Binding-site contacts:
Ligand atom C05 contacts residue SER119 of chain 1.A at 3.7 Å.
Ligand atom C32 contacts residue LEU258 of chain 1.A at 3.8 Å (hydrophobic).
Ligand atom C09 contacts residue TRP130 of chain 1.A at 3.5 Å (hydrophobic).
Ligand atom C32 contacts residue LEU71 of chain 1.A at 3.5 Å (hydrophobic).
Ligand atom C32 contacts residue LEU248 of chain 1.A at 3.5 Å (hydrophobic).
Ligand atom C06 contacts residue SER119 of chain 1.A at 3.5 Å.
Ligand atom C04 contacts residue SER122 of chain 1.A at 3.5 Å.
Ligand atom C28 contacts residue ARG118 of chain 1.A at 3.5 Å.
Ligand atom C11 contacts residue LEU74 of chain 1.A at 3.7 Å (hydrophobic).
Ligand atom C37 contacts residue VAL78 of chain 1.A at 3.5 Å (hydrophobic).
Ligand atom C36 contacts residue VAL262 of chain 1.A at 3.8 Å (hydrophobic).
Ligand atom C01 contacts residue ARG118 of chain 1.A at 3.8 Å.
Ligand atom O02 contacts residue TYR38 of chain 1.A at 2.7 Å (h-bond).
Ligand atom C25 contacts residue HIS149 of chain 1.A at 3.5 Å.
Ligand atom O01 contacts residue ARG118 of chain 1.A at 2.8 Å (salt-bridge).
Ligand atom C28 contacts residue TYR38 of chain 1.A at 3.8 Å (hydrophobic).
Ligand atom C24 contacts residue HIS241 of chain 1.A at 3.8 Å.
Ligand atom C04 contacts residue CYS132 of chain 1.A at 3.4 Å (hydrophobic).
Ligand atom C34 contacts residue HIS149 of chain 1.A at 3.5 Å.
Ligand atom C03 contacts residue TYR38 of chain 1.A at 3.5 Å (hydrophobic).
Ligand atom C23 contacts residue HIS149 of chain 1.A at 3.4 Å.
Ligand atom O03 contacts residue HIS149 of chain 1.A at 2.9 Å (h-bond).
Ligand atom C30 contacts residue PHE266 of chain 1.A at 3.8 Å (hydrophobic).
Ligand atom C06 contacts residue TRP130 of chain 1.A at 3.7 Å (hydrophobic).
Ligand atom C33 contacts residue LEU71 of chain 1.A at 3.5 Å (hydrophobic).
Ligand atom C35 contacts residue VAL78 of chain 1.A at 3.6 Å (hydrophobic).
Ligand atom C03 contacts residue TYR42 of chain 1.A at 3.7 Å (hydrophobic).
Ligand atom C07 contacts residue SER119 of chain 1.A at 3.4 Å.
Ligand atom C08 contacts residue TRP130 of chain 1.A at 3.8 Å (hydrophobic).
Ligand atom O03 contacts residue HIS241 of chain 1.A at 2.7 Å (h-bond).
Ligand atom O01 contacts residue SER81 of chain 1.A at 2.7 Å (h-bond).
Ligand atom C33 contacts residue ALA147 of chain 1.A at 3.8 Å (hydrophobic).
Ligand atom O02 contacts residue SER122 of chain 1.A at 2.9 Å (h-bond).
Ligand atom C07 contacts residue TRP130 of chain 1.A at 3.9 Å (hydrophobic).
Ligand atom C18 contacts residue VAL78 of chain 1.A at 3.8 Å (hydrophobic).
Ligand atom O02 contacts residue SER119 of chain 1.A at 3.4 Å.
Ligand atom C24 contacts residue HIS149 of chain 1.A at 3.2 Å.
Ligand atom C01 contacts residue SER81 of chain 1.A at 3.8 Å.
Ligand atom C25 contacts residue HIS241 of chain 1.A at 3.1 Å.
Ligand atom C03 contacts residue SER122 of chain 1.A at 3.6 Å.

Sequence of chain 1.A:
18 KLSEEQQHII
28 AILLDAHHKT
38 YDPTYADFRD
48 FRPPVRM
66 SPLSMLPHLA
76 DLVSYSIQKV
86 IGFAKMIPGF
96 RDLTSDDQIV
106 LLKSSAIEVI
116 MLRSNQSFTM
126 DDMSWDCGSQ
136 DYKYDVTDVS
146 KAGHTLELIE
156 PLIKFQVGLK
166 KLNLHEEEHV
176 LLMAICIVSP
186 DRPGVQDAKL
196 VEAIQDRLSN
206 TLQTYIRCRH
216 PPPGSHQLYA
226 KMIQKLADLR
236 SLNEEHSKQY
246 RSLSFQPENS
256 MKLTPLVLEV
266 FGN

A small-molecule ligand and the protein it binds are described below.
Small molecule (SMILES): C=C1[C@H](O)CC(=C/C=C2\CCC[C@]3(C)[C@@H]([C@H](C)CC#C[C@@H](O)C45CC6CC(CC(C6)C4)C5)CC[C@@H]23)C[C@H]1O